Sequence of chain 2.C:
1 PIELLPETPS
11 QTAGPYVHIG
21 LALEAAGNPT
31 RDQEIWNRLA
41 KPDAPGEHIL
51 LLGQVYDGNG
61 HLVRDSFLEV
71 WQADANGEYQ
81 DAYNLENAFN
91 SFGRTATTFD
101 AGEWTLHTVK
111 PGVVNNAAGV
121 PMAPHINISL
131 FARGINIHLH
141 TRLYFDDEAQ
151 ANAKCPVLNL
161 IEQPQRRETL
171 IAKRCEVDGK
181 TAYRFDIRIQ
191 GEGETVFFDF

This small molecule binds to this protein.
Small molecule (SMILES): O=C(O)c1cccc(O)c1

Binding-site contacts:
Ligand atom C1' contacts residue TYR24 of chain 2.D at 3.3 Å (hydrophobic).
Ligand atom O3 contacts residue ARG157 of chain 2.D at 2.9 Å (salt-bridge).
Ligand atom O3 contacts residue TYR147 of chain 2.D at 3.7 Å.
Ligand atom C3 contacts residue ILE191 of chain 2.D at 3.9 Å (hydrophobic).
Ligand atom O2' contacts residue TRP149 of chain 2.D at 3.5 Å.
Ligand atom C3 contacts residue PRO15 of chain 2.C at 3.9 Å (hydrophobic).
Ligand atom O3 contacts residue HIS162 of chain 2.D at 3.2 Å.
Ligand atom C4 contacts residue ARG157 of chain 2.D at 3.9 Å.
Ligand atom C3 contacts residue TYR147 of chain 2.D at 3.5 Å (hydrophobic).
Ligand atom C1' contacts residue PRO15 of chain 2.C at 3.8 Å (hydrophobic).
Ligand atom C2 contacts residue ILE191 of chain 2.D at 3.3 Å (hydrophobic).
Ligand atom C1 contacts residue ILE191 of chain 2.D at 3.8 Å (hydrophobic).
Ligand atom O3 contacts residue FE1 of chain 2.Q at 3.3 Å.
Ligand atom C1' contacts residue ILE191 of chain 2.D at 4.0 Å (hydrophobic).
Ligand atom C2 contacts residue GLY14 of chain 2.C at 3.8 Å.
Ligand atom C3 contacts residue FE1 of chain 2.Q at 3.7 Å.
Ligand atom O2' contacts residue TYR24 of chain 2.D at 3.8 Å.
Ligand atom C5 contacts residue ARG157 of chain 2.D at 4.1 Å.
Ligand atom C6 contacts residue PRO15 of chain 2.C at 3.6 Å (hydrophobic).
Ligand atom O1' contacts residue ARG133 of chain 2.C at 3.5 Å.
Ligand atom C2 contacts residue PRO15 of chain 2.C at 3.5 Å (hydrophobic).
Ligand atom O1' contacts residue GLY134 of chain 2.C at 4.0 Å.
Ligand atom O3 contacts residue GLY14 of chain 2.C at 4.1 Å.
Ligand atom C1' contacts residue ARG133 of chain 2.C at 4.0 Å.
Ligand atom C1' contacts residue TRP149 of chain 2.D at 3.8 Å (hydrophobic).
Ligand atom C1 contacts residue PRO15 of chain 2.C at 3.4 Å (hydrophobic).
Ligand atom C4 contacts residue TYR147 of chain 2.D at 2.6 Å (hydrophobic).
Ligand atom O1' contacts residue TYR24 of chain 2.D at 2.1 Å (h-bond).
Ligand atom C6 contacts residue TRP149 of chain 2.D at 3.7 Å (hydrophobic).
Ligand atom C4 contacts residue FE1 of chain 2.Q at 3.4 Å.
Ligand atom O3 contacts residue HIS160 of chain 2.D at 4.0 Å.
Ligand atom C5 contacts residue TYR147 of chain 2.D at 3.4 Å (hydrophobic).
Ligand atom C4 contacts residue PRO15 of chain 2.C at 4.2 Å (hydrophobic).
Ligand atom O1' contacts residue ILE191 of chain 2.D at 3.9 Å.
Ligand atom C3 contacts residue ARG157 of chain 2.D at 3.5 Å.
Ligand atom C5 contacts residue PRO15 of chain 2.C at 4.0 Å (hydrophobic).
Ligand atom C2 contacts residue THR12 of chain 2.C at 4.2 Å.
Ligand atom O3 contacts residue GLN177 of chain 2.D at 3.5 Å (h-bond).
Ligand atom O1' contacts residue THR12 of chain 2.C at 4.1 Å.
Ligand atom C1 contacts residue TRP149 of chain 2.D at 4.0 Å (hydrophobic).

Sequence of chain 2.D:
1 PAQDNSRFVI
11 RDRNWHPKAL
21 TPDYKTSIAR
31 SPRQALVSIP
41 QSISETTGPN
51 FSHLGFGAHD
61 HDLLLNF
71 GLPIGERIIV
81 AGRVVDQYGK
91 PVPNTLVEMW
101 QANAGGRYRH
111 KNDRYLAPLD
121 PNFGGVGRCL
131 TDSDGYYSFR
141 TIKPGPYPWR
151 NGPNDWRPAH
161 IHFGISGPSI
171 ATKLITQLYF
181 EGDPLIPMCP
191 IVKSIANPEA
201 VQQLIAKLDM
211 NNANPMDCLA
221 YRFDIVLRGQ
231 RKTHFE